Binding-site contacts:
Ligand atom O4 contacts residue GLY24 of chain 1.A at 3.3 Å.
Ligand atom C6 contacts residue ILE23 of chain 1.A at 3.7 Å (hydrophobic).
Ligand atom C25 contacts residue ILE23 of chain 1.A at 3.4 Å (hydrophobic).
Ligand atom C9 contacts residue VAL78 of chain 1.A at 3.8 Å (hydrophobic).
Ligand atom C28 contacts residue ARG298 of chain 1.A at 3.6 Å.
Ligand atom O6 contacts residue ASP144 of chain 1.A at 3.5 Å (salt-bridge).
Ligand atom C13 contacts residue THR157 of chain 1.A at 3.6 Å.
Ligand atom O4 contacts residue ILE23 of chain 1.A at 3.8 Å.
Ligand atom C14 contacts residue LYS46 of chain 1.A at 3.7 Å.
Ligand atom C4 contacts residue ILE23 of chain 1.A at 3.5 Å (hydrophobic).
Ligand atom C5 contacts residue ILE23 of chain 1.A at 3.4 Å (hydrophobic).
Ligand atom O5 contacts residue LEU96 of chain 1.A at 3.5 Å.
Ligand atom C8 contacts residue ALA44 of chain 1.A at 3.6 Å (hydrophobic).
Ligand atom C7 contacts residue LEU147 of chain 1.A at 3.3 Å (hydrophobic).
Ligand atom C27 contacts residue ASP144 of chain 1.A at 3.2 Å.
Ligand atom N1 contacts residue ASP95 of chain 1.A at 2.9 Å (salt-bridge).
Ligand atom O5 contacts residue LEU147 of chain 1.A at 3.8 Å.
Ligand atom N1 contacts residue LEU147 of chain 1.A at 3.7 Å.
Ligand atom C28 contacts residue ASP101 of chain 1.A at 3.4 Å.
Ligand atom C8 contacts residue LEU147 of chain 1.A at 3.3 Å (hydrophobic).
Ligand atom C3 contacts residue LEU299 of chain 1.A at 3.7 Å (hydrophobic).
Ligand atom C3 contacts residue LEU97 of chain 1.A at 3.5 Å (hydrophobic).
Ligand atom C10 contacts residue LEU147 of chain 1.A at 3.6 Å (hydrophobic).
Ligand atom C15 contacts residue LYS46 of chain 1.A at 3.7 Å.
Ligand atom C6 contacts residue LEU147 of chain 1.A at 3.7 Å (hydrophobic).
Ligand atom C8 contacts residue ASP95 of chain 1.A at 3.8 Å.
Ligand atom N4 contacts residue ASP144 of chain 1.A at 3.4 Å (salt-bridge).
Ligand atom O5 contacts residue LEU97 of chain 1.A at 2.8 Å (h-bond).
Ligand atom C17 contacts residue VAL31 of chain 1.A at 3.8 Å (hydrophobic).
Ligand atom N1 contacts residue ALA44 of chain 1.A at 3.3 Å.
Ligand atom C4 contacts residue LEU97 of chain 1.A at 3.4 Å (hydrophobic).
Ligand atom C9 contacts residue VAL94 of chain 1.A at 3.6 Å (hydrophobic).
Ligand atom C27 contacts residue THR157 of chain 1.A at 3.5 Å.
Ligand atom C27 contacts residue ASN145 of chain 1.A at 3.7 Å.
Ligand atom N1 contacts residue VAL78 of chain 1.A at 3.8 Å.
Ligand atom C26 contacts residue LYS25 of chain 1.A at 3.7 Å.
Ligand atom C1 contacts residue ILE23 of chain 1.A at 3.7 Å (hydrophobic).
Ligand atom C15 contacts residue ASP158 of chain 1.A at 3.8 Å.
Ligand atom C3 contacts residue GLY100 of chain 1.A at 3.7 Å.
Ligand atom C9 contacts residue ALA44 of chain 1.A at 3.7 Å (hydrophobic).

Sequence of chain 1.A:
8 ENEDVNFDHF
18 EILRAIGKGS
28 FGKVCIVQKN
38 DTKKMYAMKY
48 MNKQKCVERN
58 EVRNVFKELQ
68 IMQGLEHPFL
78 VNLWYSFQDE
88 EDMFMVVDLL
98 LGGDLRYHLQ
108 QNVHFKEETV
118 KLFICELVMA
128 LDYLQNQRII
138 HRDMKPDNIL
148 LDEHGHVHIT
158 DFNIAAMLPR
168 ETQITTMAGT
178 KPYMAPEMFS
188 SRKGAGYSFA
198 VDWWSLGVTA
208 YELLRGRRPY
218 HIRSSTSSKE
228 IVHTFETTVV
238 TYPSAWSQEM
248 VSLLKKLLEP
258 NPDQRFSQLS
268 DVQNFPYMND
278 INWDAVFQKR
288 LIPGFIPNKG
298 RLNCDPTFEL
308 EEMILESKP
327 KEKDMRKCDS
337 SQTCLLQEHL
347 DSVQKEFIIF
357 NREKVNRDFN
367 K

A protein and the small-molecule ligand that binds it are described below.
Small molecule (SMILES): CN[C@@H]1C[C@H]2O[C@@](C)([C@@H]1OC)n1c3ccccc3c3c4c(c5c6ccccc6n2c5c31)C(=O)NC4